Sequence of chain 1.A:
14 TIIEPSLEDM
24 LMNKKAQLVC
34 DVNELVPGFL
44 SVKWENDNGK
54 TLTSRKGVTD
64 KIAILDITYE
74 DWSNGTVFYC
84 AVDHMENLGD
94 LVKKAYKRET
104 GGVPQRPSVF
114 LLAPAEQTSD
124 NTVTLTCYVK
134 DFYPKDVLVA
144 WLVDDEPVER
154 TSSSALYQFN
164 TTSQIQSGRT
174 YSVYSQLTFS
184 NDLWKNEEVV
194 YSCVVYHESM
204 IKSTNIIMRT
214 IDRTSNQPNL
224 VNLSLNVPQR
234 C

Sequence of chain 1.B:
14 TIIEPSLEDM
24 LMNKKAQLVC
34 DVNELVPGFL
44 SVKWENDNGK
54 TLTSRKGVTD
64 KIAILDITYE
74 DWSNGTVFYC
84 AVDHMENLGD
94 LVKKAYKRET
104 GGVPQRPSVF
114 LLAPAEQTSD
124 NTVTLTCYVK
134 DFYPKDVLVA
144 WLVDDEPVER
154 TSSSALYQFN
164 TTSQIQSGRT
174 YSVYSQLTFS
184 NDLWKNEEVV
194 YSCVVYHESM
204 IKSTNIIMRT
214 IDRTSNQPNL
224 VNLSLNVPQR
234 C

Binding-site contacts:
Ligand atom C7 contacts residue ASN163 of chain 1.A at 3.0 Å.
Ligand atom C8 contacts residue ASN163 of chain 1.A at 4.2 Å.
Ligand atom C2 contacts residue ASN163 of chain 1.A at 2.5 Å.
Ligand atom O6 contacts residue GLN167 of chain 1.B at 3.7 Å.
Ligand atom C7 contacts residue PHE162 of chain 1.A at 4.3 Å (hydrophobic).
Ligand atom O5 contacts residue ILE168 of chain 1.B at 4.0 Å.
Ligand atom O4 contacts residue GLN169 of chain 1.B at 3.9 Å.
Ligand atom O6 contacts residue GLN169 of chain 1.B at 3.0 Å (h-bond).
Ligand atom C8 contacts residue PHE162 of chain 1.A at 3.8 Å (hydrophobic).
Ligand atom C3 contacts residue ASN163 of chain 1.A at 3.8 Å.
Ligand atom C6 contacts residue ILE168 of chain 1.B at 4.3 Å (hydrophobic).
Ligand atom C1 contacts residue GLN169 of chain 1.B at 4.2 Å.
Ligand atom C2 contacts residue GLN169 of chain 1.B at 3.5 Å.
Ligand atom O7 contacts residue ASN163 of chain 1.A at 2.8 Å (h-bond).
Ligand atom C5 contacts residue ASN163 of chain 1.A at 3.7 Å.
Ligand atom O6 contacts residue GLY171 of chain 1.B at 4.4 Å.
Ligand atom C3 contacts residue GLN169 of chain 1.B at 3.9 Å.
Ligand atom C4 contacts residue GLN169 of chain 1.B at 3.7 Å.
Ligand atom C8 contacts residue GLN161 of chain 1.A at 3.9 Å.
Ligand atom O7 contacts residue GLN169 of chain 1.B at 4.2 Å.
Ligand atom C5 contacts residue GLN169 of chain 1.B at 3.9 Å.
Ligand atom C1 contacts residue ASN163 of chain 1.A at 1.5 Å.
Ligand atom O5 contacts residue GLN169 of chain 1.B at 4.0 Å.
Ligand atom N2 contacts residue ASN163 of chain 1.A at 2.9 Å (h-bond).
Ligand atom C4 contacts residue ASN163 of chain 1.A at 4.3 Å.
Ligand atom O6 contacts residue ILE168 of chain 1.B at 3.6 Å.
Ligand atom O3 contacts residue GLN169 of chain 1.B at 3.9 Å.
Ligand atom C6 contacts residue GLN167 of chain 1.B at 4.3 Å.
Ligand atom O6 contacts residue SER170 of chain 1.B at 4.2 Å.
Ligand atom O7 contacts residue SER170 of chain 1.B at 4.2 Å.
Ligand atom C6 contacts residue GLN169 of chain 1.B at 3.8 Å.
Ligand atom O5 contacts residue ASN163 of chain 1.A at 2.4 Å (h-bond).

This small molecule binds to this protein.
Small molecule (SMILES): CC(=O)N[C@H]1[C@H](O[C@H]2[C@H](O)[C@@H](NC(C)=O)CO[C@@H]2CO)O[C@H](CO)[C@@H](O[C@@H]2O[C@H](CO)[C@@H](O)[C@H](O)[C@@H]2O)[C@@H]1O